Sequence of chain 1.A:
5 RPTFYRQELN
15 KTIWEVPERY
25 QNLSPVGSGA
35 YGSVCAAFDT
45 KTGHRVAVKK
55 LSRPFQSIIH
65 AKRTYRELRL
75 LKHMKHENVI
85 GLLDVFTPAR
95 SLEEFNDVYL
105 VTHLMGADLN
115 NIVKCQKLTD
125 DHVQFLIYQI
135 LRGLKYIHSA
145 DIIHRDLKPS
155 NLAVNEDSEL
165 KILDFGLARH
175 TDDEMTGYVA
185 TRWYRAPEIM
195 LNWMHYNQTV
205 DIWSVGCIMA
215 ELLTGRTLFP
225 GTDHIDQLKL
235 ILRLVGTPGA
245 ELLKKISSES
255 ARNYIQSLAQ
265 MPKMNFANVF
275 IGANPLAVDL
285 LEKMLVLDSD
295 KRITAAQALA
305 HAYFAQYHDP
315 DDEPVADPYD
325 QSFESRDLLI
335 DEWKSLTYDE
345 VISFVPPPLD

Binding-site contacts:
Ligand atom C13 contacts residue LEU87 of chain 1.A at 4.1 Å (hydrophobic).
Ligand atom C10 contacts residue HIS107 of chain 1.A at 4.3 Å.
Ligand atom N1 contacts residue LEU87 of chain 1.A at 4.3 Å.
Ligand atom C14 contacts residue LEU86 of chain 1.A at 4.3 Å (hydrophobic).
Ligand atom C3 contacts residue LEU353 of chain 1.A at 3.8 Å (hydrophobic).
Ligand atom O2 contacts residue LEU86 of chain 1.A at 4.3 Å.
Ligand atom C11 contacts residue HIS107 of chain 1.A at 4.4 Å.
Ligand atom C2 contacts residue LEU87 of chain 1.A at 3.9 Å (hydrophobic).
Ligand atom C1 contacts residue LEU87 of chain 1.A at 4.3 Å (hydrophobic).
Ligand atom N2 contacts residue LEU353 of chain 1.A at 3.0 Å (h-bond).
Ligand atom C2 contacts residue PRO351 of chain 1.A at 3.7 Å (hydrophobic).
Ligand atom C4 contacts residue HIS107 of chain 1.A at 4.4 Å.
Ligand atom C1 contacts residue PRO351 of chain 1.A at 4.2 Å (hydrophobic).
Ligand atom C15 contacts residue LYS165 of chain 1.A at 3.2 Å.
Ligand atom C14 contacts residue LEU87 of chain 1.A at 4.1 Å (hydrophobic).
Ligand atom C17 contacts residue HIS107 of chain 1.A at 3.8 Å.
Ligand atom C16 contacts residue LYS165 of chain 1.A at 3.0 Å.
Ligand atom C4 contacts residue PRO352 of chain 1.A at 4.3 Å (hydrophobic).
Ligand atom C5 contacts residue LEU353 of chain 1.A at 4.0 Å (hydrophobic).
Ligand atom C14 contacts residue GLY85 of chain 1.A at 3.1 Å.
Ligand atom C14 contacts residue THR106 of chain 1.A at 3.4 Å.
Ligand atom C15 contacts residue THR106 of chain 1.A at 3.6 Å.
Ligand atom C15 contacts residue HIS107 of chain 1.A at 3.1 Å.
Ligand atom O2 contacts residue MET78 of chain 1.A at 4.0 Å.
Ligand atom C16 contacts residue HIS107 of chain 1.A at 3.0 Å.
Ligand atom C4 contacts residue LEU353 of chain 1.A at 3.7 Å (hydrophobic).
Ligand atom C15 contacts residue GLY85 of chain 1.A at 4.2 Å.
Ligand atom C14 contacts residue HIS107 of chain 1.A at 4.0 Å.
Ligand atom C3 contacts residue PRO352 of chain 1.A at 3.6 Å (hydrophobic).
Ligand atom O2 contacts residue GLY85 of chain 1.A at 4.3 Å.
Ligand atom C8 contacts residue ASP354 of chain 1.A at 4.3 Å.
Ligand atom N2 contacts residue ASP354 of chain 1.A at 4.4 Å.
Ligand atom C13 contacts residue LEU86 of chain 1.A at 3.9 Å (hydrophobic).
Ligand atom C3 contacts residue LEU87 of chain 1.A at 4.4 Å (hydrophobic).
Ligand atom N1 contacts residue PRO351 of chain 1.A at 3.8 Å.
Ligand atom C9 contacts residue LEU353 of chain 1.A at 3.7 Å (hydrophobic).
Ligand atom C17 contacts residue LYS165 of chain 1.A at 4.1 Å.
Ligand atom C2 contacts residue PRO352 of chain 1.A at 4.0 Å (hydrophobic).
Ligand atom C14 contacts residue LYS165 of chain 1.A at 4.4 Å.
Ligand atom C13 contacts residue GLY85 of chain 1.A at 3.4 Å.

A small-molecule ligand and the protein it binds are described below.
Small molecule (SMILES): O=S(=O)(Nc1ccc2[nH]c(C3CCC3)nc2c1)c1ccccc1